Sequence of chain 58.C:
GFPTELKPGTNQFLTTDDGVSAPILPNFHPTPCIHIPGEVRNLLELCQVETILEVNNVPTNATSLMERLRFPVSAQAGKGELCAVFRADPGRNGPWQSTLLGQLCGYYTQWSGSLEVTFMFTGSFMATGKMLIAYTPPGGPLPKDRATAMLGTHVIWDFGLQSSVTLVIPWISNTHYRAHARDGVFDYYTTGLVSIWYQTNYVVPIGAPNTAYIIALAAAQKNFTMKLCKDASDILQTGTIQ

Sequence of chain 59.C:
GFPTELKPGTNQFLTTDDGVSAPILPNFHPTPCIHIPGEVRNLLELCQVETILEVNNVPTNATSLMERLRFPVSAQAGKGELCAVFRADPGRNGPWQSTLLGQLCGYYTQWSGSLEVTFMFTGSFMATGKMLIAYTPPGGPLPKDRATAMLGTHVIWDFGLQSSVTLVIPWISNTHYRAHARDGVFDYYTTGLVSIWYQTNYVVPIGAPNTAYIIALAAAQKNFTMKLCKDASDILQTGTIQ

Binding-site contacts:
Ligand atom CAC contacts residue PHE233 of chain 58.A at 3.9 Å (hydrophobic).
Ligand atom CAS contacts residue ASN228 of chain 58.A at 3.7 Å.
Ligand atom NBB contacts residue TRP203 of chain 58.A at 3.9 Å.
Ligand atom OAB contacts residue TRP203 of chain 58.A at 3.8 Å.
Ligand atom CAH contacts residue PHE155 of chain 58.A at 3.7 Å (hydrophobic).
Ligand atom CAF contacts residue ASP112 of chain 58.A at 3.6 Å.
Ligand atom OAB contacts residue ASP112 of chain 58.A at 3.6 Å.
Ligand atom OAW contacts residue ILE111 of chain 58.A at 3.9 Å.
Ligand atom OAW contacts residue MET195 of chain 58.A at 3.3 Å.
Ligand atom CAF contacts residue TRP203 of chain 58.A at 3.8 Å (hydrophobic).
Ligand atom CAA contacts residue PRO177 of chain 58.A at 3.3 Å (hydrophobic).
Ligand atom CAP contacts residue PHE135 of chain 58.A at 3.6 Å (hydrophobic).
Ligand atom CAL contacts residue PHE155 of chain 58.A at 3.7 Å (hydrophobic).
Ligand atom CAX contacts residue TRP203 of chain 58.A at 3.5 Å (hydrophobic).
Ligand atom CAN contacts residue ILE111 of chain 58.A at 3.8 Å (hydrophobic).
Ligand atom OAB contacts residue ILE113 of chain 58.A at 3.2 Å (h-bond).
Ligand atom CAS contacts residue TRP203 of chain 58.A at 3.5 Å (hydrophobic).
Ligand atom CAG contacts residue ASN228 of chain 58.A at 3.2 Å.
Ligand atom CAG contacts residue TRP203 of chain 58.A at 3.6 Å (hydrophobic).
Ligand atom CAD contacts residue ASP112 of chain 58.A at 3.7 Å.
Ligand atom NAT contacts residue PHE155 of chain 58.A at 3.9 Å.
Ligand atom CAE contacts residue GLN202 of chain 58.A at 3.4 Å.
Ligand atom CAP contacts residue ILE111 of chain 58.A at 3.6 Å (hydrophobic).
Ligand atom CAG contacts residue GLN202 of chain 58.A at 3.5 Å.
Ligand atom CAA contacts residue VAL179 of chain 58.A at 3.3 Å (hydrophobic).
Ligand atom CAS contacts residue TYR201 of chain 58.A at 3.7 Å (hydrophobic).
Ligand atom CAI contacts residue VAL192 of chain 58.A at 3.9 Å (hydrophobic).
Ligand atom CAL contacts residue PRO177 of chain 58.A at 3.7 Å (hydrophobic).
Ligand atom CAR contacts residue TYR201 of chain 58.A at 3.5 Å (hydrophobic).
Ligand atom CAD contacts residue THR114 of chain 58.A at 3.6 Å.
Ligand atom CBA contacts residue ASN228 of chain 58.A at 3.8 Å.
Ligand atom CAA contacts residue TYR153 of chain 58.A at 3.7 Å (hydrophobic).
Ligand atom CBA contacts residue TRP203 of chain 58.A at 3.3 Å (hydrophobic).
Ligand atom CAK contacts residue PHE135 of chain 58.A at 3.6 Å (hydrophobic).
Ligand atom CAA contacts residue SER178 of chain 58.A at 3.5 Å.
Ligand atom NBC contacts residue TRP203 of chain 58.A at 3.2 Å.
Ligand atom CAE contacts residue ASN228 of chain 58.A at 3.4 Å.
Ligand atom CAI contacts residue PHE135 of chain 58.A at 3.7 Å (hydrophobic).
Ligand atom CAC contacts residue PHE137 of chain 58.A at 3.8 Å (hydrophobic).
Ligand atom CAJ contacts residue PHE155 of chain 58.A at 3.8 Å (hydrophobic).

The protein below binds the small molecule below.
Small molecule (SMILES): CCO/N=C/c1ccc(OCCCCCN2CCN(c3ccncc3)C2=O)cc1

Sequence of chain 58.A:
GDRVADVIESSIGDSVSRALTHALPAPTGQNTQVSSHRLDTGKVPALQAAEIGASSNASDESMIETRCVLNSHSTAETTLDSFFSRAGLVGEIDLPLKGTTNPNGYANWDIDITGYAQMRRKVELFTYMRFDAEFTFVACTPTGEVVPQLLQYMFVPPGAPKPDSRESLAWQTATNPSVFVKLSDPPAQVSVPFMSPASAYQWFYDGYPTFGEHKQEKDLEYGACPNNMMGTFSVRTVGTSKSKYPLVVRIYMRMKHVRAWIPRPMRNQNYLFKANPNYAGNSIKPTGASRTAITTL